Sequence of chain 1.A:
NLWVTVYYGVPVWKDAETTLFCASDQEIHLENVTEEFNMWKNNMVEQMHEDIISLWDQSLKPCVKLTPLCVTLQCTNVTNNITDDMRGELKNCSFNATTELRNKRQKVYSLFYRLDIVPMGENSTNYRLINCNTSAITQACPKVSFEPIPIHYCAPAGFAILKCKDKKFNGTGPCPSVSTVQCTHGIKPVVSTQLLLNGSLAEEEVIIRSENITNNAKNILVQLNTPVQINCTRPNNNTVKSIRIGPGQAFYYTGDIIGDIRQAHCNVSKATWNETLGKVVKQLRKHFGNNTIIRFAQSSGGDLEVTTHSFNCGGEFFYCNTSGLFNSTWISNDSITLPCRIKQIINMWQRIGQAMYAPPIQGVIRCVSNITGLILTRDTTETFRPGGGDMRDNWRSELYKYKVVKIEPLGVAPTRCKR

This small molecule binds to this protein.
Small molecule (SMILES): CC(=O)N[C@@H]1[C@@H](O)[C@H](O)[C@@H](CO)O[C@H]1O

Binding-site contacts:
Ligand atom O7 contacts residue ASN288 of chain 1.A at 4.0 Å.
Ligand atom C7 contacts residue ASN324 of chain 1.A at 4.5 Å.
Ligand atom C3 contacts residue GLN286 of chain 1.A at 3.7 Å.
Ligand atom C5 contacts residue ARG435 of chain 1.A at 4.3 Å.
Ligand atom C1 contacts residue ASN288 of chain 1.A at 1.5 Å.
Ligand atom C2 contacts residue ASN288 of chain 1.A at 2.5 Å.
Ligand atom C8 contacts residue GLN286 of chain 1.A at 4.2 Å.
Ligand atom C5 contacts residue GLN286 of chain 1.A at 4.4 Å.
Ligand atom C3 contacts residue ASN288 of chain 1.A at 3.9 Å.
Ligand atom C6 contacts residue ARG435 of chain 1.A at 4.1 Å.
Ligand atom C2 contacts residue GLN286 of chain 1.A at 4.0 Å.
Ligand atom C1 contacts residue ARG435 of chain 1.A at 4.0 Å.
Ligand atom C4 contacts residue ASN288 of chain 1.A at 4.3 Å.
Ligand atom C8 contacts residue ASN288 of chain 1.A at 4.4 Å.
Ligand atom N2 contacts residue GLN286 of chain 1.A at 3.8 Å.
Ligand atom C8 contacts residue ASN324 of chain 1.A at 3.5 Å.
Ligand atom O7 contacts residue ASN324 of chain 1.A at 4.3 Å.
Ligand atom C8 contacts residue SER326 of chain 1.A at 3.7 Å.
Ligand atom C8 contacts residue VAL325 of chain 1.A at 3.6 Å (hydrophobic).
Ligand atom N2 contacts residue ASN288 of chain 1.A at 2.9 Å (h-bond).
Ligand atom C5 contacts residue ASN288 of chain 1.A at 3.8 Å.
Ligand atom O5 contacts residue ASN288 of chain 1.A at 2.5 Å (h-bond).
Ligand atom O5 contacts residue ARG435 of chain 1.A at 3.2 Å (salt-bridge).
Ligand atom C7 contacts residue ASN288 of chain 1.A at 3.6 Å.
Ligand atom C1 contacts residue GLN286 of chain 1.A at 3.8 Å.